Sequence of chain 1.C:
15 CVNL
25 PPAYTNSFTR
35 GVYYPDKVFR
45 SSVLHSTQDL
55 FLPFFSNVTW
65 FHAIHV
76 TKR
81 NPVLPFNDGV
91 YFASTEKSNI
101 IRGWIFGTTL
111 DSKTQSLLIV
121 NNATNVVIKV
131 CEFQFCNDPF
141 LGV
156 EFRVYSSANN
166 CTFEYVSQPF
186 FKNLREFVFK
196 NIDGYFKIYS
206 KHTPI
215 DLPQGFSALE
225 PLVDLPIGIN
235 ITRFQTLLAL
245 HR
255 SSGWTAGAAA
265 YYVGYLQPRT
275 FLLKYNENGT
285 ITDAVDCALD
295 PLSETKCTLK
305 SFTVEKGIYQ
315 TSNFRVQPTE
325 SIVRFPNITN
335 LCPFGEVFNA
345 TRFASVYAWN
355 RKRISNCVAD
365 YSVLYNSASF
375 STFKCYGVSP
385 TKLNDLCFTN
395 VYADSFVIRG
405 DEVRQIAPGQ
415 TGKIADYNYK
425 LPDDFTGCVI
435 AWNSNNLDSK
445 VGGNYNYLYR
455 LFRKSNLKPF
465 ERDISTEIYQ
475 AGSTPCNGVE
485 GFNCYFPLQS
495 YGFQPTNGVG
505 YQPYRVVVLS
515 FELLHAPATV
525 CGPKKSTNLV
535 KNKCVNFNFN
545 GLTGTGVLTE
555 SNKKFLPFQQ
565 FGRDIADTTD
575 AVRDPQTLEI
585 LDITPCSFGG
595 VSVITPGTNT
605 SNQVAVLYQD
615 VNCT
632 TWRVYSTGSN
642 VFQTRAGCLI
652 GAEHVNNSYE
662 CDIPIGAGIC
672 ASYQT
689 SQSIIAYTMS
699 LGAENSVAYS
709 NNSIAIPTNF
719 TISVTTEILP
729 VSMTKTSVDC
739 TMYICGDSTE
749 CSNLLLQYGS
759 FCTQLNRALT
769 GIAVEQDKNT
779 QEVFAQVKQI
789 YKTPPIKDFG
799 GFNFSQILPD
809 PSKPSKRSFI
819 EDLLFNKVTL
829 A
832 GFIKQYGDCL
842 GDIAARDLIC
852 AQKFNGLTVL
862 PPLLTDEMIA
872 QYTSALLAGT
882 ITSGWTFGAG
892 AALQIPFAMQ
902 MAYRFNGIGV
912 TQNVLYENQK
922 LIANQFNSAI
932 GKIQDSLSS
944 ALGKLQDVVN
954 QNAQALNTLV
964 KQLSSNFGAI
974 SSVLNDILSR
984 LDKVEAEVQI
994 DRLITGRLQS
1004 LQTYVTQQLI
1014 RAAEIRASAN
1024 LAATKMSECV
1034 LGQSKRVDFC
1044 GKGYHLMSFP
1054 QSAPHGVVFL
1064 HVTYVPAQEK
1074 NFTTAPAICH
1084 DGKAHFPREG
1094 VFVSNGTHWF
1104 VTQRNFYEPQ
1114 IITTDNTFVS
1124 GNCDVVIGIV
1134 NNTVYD

A protein and the small-molecule ligand that binds it are described below.
Small molecule (SMILES): CC(=O)N[C@@H]1[C@@H](O)[C@H](O)[C@@H](CO)O[C@H]1O

Binding-site contacts:
Ligand atom O7 contacts residue ASN801 of chain 1.C at 2.1 Å (h-bond).
Ligand atom O6 contacts residue GLN804 of chain 1.C at 3.7 Å.
Ligand atom N2 contacts residue ASN801 of chain 1.C at 4.1 Å.
Ligand atom O6 contacts residue SER803 of chain 1.C at 3.5 Å (h-bond).
Ligand atom C7 contacts residue ASN801 of chain 1.C at 3.3 Å.
Ligand atom O6 contacts residue ASN801 of chain 1.C at 4.4 Å.
Ligand atom C6 contacts residue SER803 of chain 1.C at 4.3 Å.
Ligand atom O5 contacts residue ASN801 of chain 1.C at 2.7 Å (h-bond).
Ligand atom C5 contacts residue ASN801 of chain 1.C at 4.1 Å.
Ligand atom C1 contacts residue SER803 of chain 1.C at 3.7 Å.
Ligand atom C1 contacts residue ASN801 of chain 1.C at 2.9 Å.
Ligand atom C2 contacts residue ASN801 of chain 1.C at 3.9 Å.
Ligand atom C5 contacts residue SER803 of chain 1.C at 4.1 Å.
Ligand atom O5 contacts residue SER803 of chain 1.C at 3.2 Å (h-bond).
Ligand atom C8 contacts residue ASN801 of chain 1.C at 4.3 Å.